A protein and the small-molecule ligand that binds it are described below.
Small molecule (SMILES): CC(=O)N1CCN(Cc2cccc(Cl)c2)[C@@H](CC(C)C)C1

Binding-site contacts:
Ligand atom N contacts residue CYS145 of chain 2.A at 3.3 Å (h-bond).
Ligand atom C2 contacts residue THR26 of chain 2.A at 3.8 Å.
Ligand atom C14 contacts residue HIS164 of chain 2.A at 3.8 Å.
Ligand atom C6 contacts residue HIS164 of chain 2.A at 4.0 Å.
Ligand atom C13 contacts residue MET49 of chain 2.A at 3.5 Å (hydrophobic).
Ligand atom C12 contacts residue ARG188 of chain 2.A at 3.5 Å.
Ligand atom C16 contacts residue SER144 of chain 2.A at 3.9 Å.
Ligand atom CL contacts residue HIS164 of chain 2.A at 3.8 Å.
Ligand atom CL contacts residue ASP187 of chain 2.A at 3.2 Å.
Ligand atom C16 contacts residue HIS163 of chain 2.A at 3.6 Å.
Ligand atom CL contacts residue HIS41 of chain 2.A at 3.7 Å.
Ligand atom C13 contacts residue MET165 of chain 2.A at 3.9 Å (hydrophobic).
Ligand atom C11 contacts residue MET49 of chain 2.A at 3.7 Å (hydrophobic).
Ligand atom C15 contacts residue GLY143 of chain 2.A at 3.8 Å.
Ligand atom O contacts residue ASN142 of chain 2.A at 3.4 Å.
Ligand atom O contacts residue SER144 of chain 2.A at 3.1 Å (h-bond).
Ligand atom C16 contacts residue HIS164 of chain 2.A at 3.9 Å.
Ligand atom CL contacts residue MET165 of chain 2.A at 3.3 Å.
Ligand atom C8 contacts residue HIS41 of chain 2.A at 4.0 Å.
Ligand atom C15 contacts residue CYS145 of chain 2.A at 2.8 Å (hydrophobic).
Ligand atom C7 contacts residue HIS164 of chain 2.A at 3.6 Å.
Ligand atom C12 contacts residue GLN189 of chain 2.A at 3.7 Å.
Ligand atom C2 contacts residue THR25 of chain 2.A at 3.6 Å.
Ligand atom O contacts residue CYS145 of chain 2.A at 3.2 Å (h-bond).
Ligand atom O contacts residue GLY143 of chain 2.A at 2.6 Å (h-bond).
Ligand atom C6 contacts residue CYS145 of chain 2.A at 3.5 Å (hydrophobic).
Ligand atom C11 contacts residue GLN189 of chain 2.A at 3.7 Å.
Ligand atom O contacts residue LEU141 of chain 2.A at 3.3 Å (h-bond).
Ligand atom C contacts residue THR25 of chain 2.A at 3.7 Å.
Ligand atom C9 contacts residue MET49 of chain 2.A at 3.7 Å (hydrophobic).
Ligand atom CL contacts residue ARG188 of chain 2.A at 3.8 Å.
Ligand atom C7 contacts residue CYS145 of chain 2.A at 3.8 Å (hydrophobic).
Ligand atom C10 contacts residue MET49 of chain 2.A at 3.8 Å (hydrophobic).
Ligand atom C15 contacts residue LEU141 of chain 2.A at 4.0 Å (hydrophobic).
Ligand atom C12 contacts residue MET49 of chain 2.A at 3.6 Å (hydrophobic).
Ligand atom C14 contacts residue HIS41 of chain 2.A at 3.5 Å.
Ligand atom C16 contacts residue CYS145 of chain 2.A at 1.6 Å (hydrophobic).
Ligand atom C11 contacts residue ARG188 of chain 2.A at 4.0 Å.
Ligand atom C5 contacts residue ASN142 of chain 2.A at 3.8 Å.
Ligand atom C14 contacts residue MET49 of chain 2.A at 3.6 Å (hydrophobic).

Sequence of chain 2.A:
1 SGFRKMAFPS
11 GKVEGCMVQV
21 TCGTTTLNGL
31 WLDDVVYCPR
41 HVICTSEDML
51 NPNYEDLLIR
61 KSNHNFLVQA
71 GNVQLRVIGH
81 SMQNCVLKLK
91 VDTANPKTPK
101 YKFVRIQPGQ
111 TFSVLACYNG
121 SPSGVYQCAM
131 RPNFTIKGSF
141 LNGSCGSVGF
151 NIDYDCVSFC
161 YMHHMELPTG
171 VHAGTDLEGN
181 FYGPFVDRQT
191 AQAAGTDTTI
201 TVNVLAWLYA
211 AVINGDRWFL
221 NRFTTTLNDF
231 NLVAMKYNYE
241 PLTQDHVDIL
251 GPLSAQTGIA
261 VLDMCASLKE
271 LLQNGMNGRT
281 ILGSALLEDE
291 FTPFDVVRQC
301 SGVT